Sequence of chain 6.A:
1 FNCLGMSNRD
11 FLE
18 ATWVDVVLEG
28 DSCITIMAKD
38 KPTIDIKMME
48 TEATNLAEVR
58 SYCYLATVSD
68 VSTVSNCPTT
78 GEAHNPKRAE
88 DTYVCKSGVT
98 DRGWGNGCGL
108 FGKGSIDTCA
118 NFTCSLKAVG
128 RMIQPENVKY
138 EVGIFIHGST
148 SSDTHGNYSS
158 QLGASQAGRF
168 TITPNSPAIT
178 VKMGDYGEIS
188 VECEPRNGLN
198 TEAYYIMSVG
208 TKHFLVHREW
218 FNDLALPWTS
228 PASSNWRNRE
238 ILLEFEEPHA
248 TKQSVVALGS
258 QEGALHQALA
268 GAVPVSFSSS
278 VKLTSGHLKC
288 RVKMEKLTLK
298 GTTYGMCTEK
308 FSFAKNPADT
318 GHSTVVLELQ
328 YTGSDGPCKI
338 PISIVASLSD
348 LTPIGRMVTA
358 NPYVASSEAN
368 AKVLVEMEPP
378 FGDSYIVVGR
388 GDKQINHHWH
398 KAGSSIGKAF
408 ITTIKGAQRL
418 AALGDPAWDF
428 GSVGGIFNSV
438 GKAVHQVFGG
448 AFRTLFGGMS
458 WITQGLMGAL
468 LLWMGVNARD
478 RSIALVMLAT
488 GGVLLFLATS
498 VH

Binding-site contacts:
Ligand atom C5 contacts residue THR120 of chain 6.A at 4.2 Å.
Ligand atom O5 contacts residue THR89 of chain 6.A at 4.5 Å.
Ligand atom C7 contacts residue ASN118 of chain 6.A at 3.8 Å.
Ligand atom C4 contacts residue ASN118 of chain 6.A at 4.2 Å.
Ligand atom N2 contacts residue ASN118 of chain 6.A at 2.9 Å (h-bond).
Ligand atom C8 contacts residue SER66 of chain 6.A at 3.6 Å.
Ligand atom O6 contacts residue ASN118 of chain 6.A at 4.2 Å.
Ligand atom C8 contacts residue ASN118 of chain 6.A at 3.7 Å.
Ligand atom C1 contacts residue THR89 of chain 6.A at 4.2 Å.
Ligand atom C1 contacts residue SER66 of chain 6.A at 4.5 Å.
Ligand atom O6 contacts residue THR120 of chain 6.A at 3.6 Å (h-bond).
Ligand atom O6 contacts residue THR89 of chain 6.A at 3.9 Å.
Ligand atom C6 contacts residue THR120 of chain 6.A at 3.8 Å.
Ligand atom C8 contacts residue ASP67 of chain 6.A at 3.7 Å.
Ligand atom O5 contacts residue PHE119 of chain 6.A at 3.9 Å.
Ligand atom C1 contacts residue ASN118 of chain 6.A at 1.4 Å.
Ligand atom O6 contacts residue PHE119 of chain 6.A at 2.8 Å (h-bond).
Ligand atom O5 contacts residue THR120 of chain 6.A at 3.4 Å (h-bond).
Ligand atom N2 contacts residue TYR90 of chain 6.A at 4.4 Å.
Ligand atom O5 contacts residue ASN118 of chain 6.A at 2.4 Å (h-bond).
Ligand atom C6 contacts residue PHE119 of chain 6.A at 4.0 Å (hydrophobic).
Ligand atom C5 contacts residue ASN118 of chain 6.A at 3.6 Å.
Ligand atom C3 contacts residue ASN118 of chain 6.A at 3.8 Å.
Ligand atom C2 contacts residue ASN118 of chain 6.A at 2.5 Å.

The protein below binds the small molecule below.
Small molecule (SMILES): CC(=O)N[C@@H]1[C@@H](O)[C@H](O)[C@@H](CO)O[C@H]1O